A protein and the small-molecule ligand that binds it are described below.
Small molecule (SMILES): CC(=O)N[C@H]1[C@@H](OP(=O)(O)OP(=O)(O)OC[C@H]2O[C@@H](n3ccc(=O)[nH]c3=O)[C@H](O)[C@@H]2O)O[C@H](CO)[C@@H](OP(=O)(O)O)[C@@H]1O[C@H](C)C(=O)O

Binding-site contacts:
Ligand atom O4U contacts residue ASN9 of chain 1.F at 3.0 Å (h-bond).
Ligand atom O3P contacts residue ARG175 of chain 1.F at 2.9 Å (salt-bridge).
Ligand atom C2D contacts residue SER87 of chain 1.F at 2.8 Å.
Ligand atom C3D contacts residue SER87 of chain 1.F at 3.2 Å.
Ligand atom O2E contacts residue ASN75 of chain 1.F at 2.8 Å (h-bond).
Ligand atom O2D contacts residue SER87 of chain 1.F at 2.4 Å (h-bond).
Ligand atom O4 contacts residue ASP56 of chain 1.F at 3.2 Å (salt-bridge).
Ligand atom O3P contacts residue ARG181 of chain 1.F at 3.4 Å (salt-bridge).
Ligand atom O1A contacts residue HIS79 of chain 1.F at 3.0 Å (h-bond).
Ligand atom O1B contacts residue ALA55 of chain 1.F at 3.5 Å.
Ligand atom O2P contacts residue ASP56 of chain 1.F at 3.0 Å (salt-bridge).
Ligand atom N2 contacts residue HIS79 of chain 1.F at 3.6 Å.
Ligand atom O1P contacts residue LYS115 of chain 1.F at 2.9 Å (salt-bridge).
Ligand atom O2D contacts residue LYS145 of chain 1.F at 3.0 Å (salt-bridge).
Ligand atom C4D contacts residue SER141 of chain 1.F at 3.2 Å.
Ligand atom O3D contacts residue SER87 of chain 1.F at 2.6 Å (h-bond).
Ligand atom O6 contacts residue LYS115 of chain 1.F at 3.2 Å.
Ligand atom O2P contacts residue SO41 of chain 1.T at 3.2 Å (h-bond).
Ligand atom N2 contacts residue ILE187 of chain 1.F at 3.6 Å.
Ligand atom O2E contacts residue ARG181 of chain 1.F at 3.7 Å.
Ligand atom O4U contacts residue ASN80 of chain 1.F at 3.3 Å.
Ligand atom O5 contacts residue GLN135 of chain 1.F at 3.2 Å (h-bond).
Ligand atom O7 contacts residue ILE187 of chain 1.F at 3.4 Å.
Ligand atom O3D contacts residue LYS145 of chain 1.F at 3.0 Å (salt-bridge).
Ligand atom C3E contacts residue ALA183 of chain 1.F at 3.6 Å (hydrophobic).
Ligand atom O4D contacts residue SER141 of chain 1.F at 3.2 Å (h-bond).
Ligand atom O2U contacts residue SER6 of chain 1.F at 3.3 Å (h-bond).
Ligand atom O2E contacts residue LYS59 of chain 1.F at 3.1 Å (salt-bridge).
Ligand atom O2A contacts residue GLN135 of chain 1.F at 3.2 Å (h-bond).
Ligand atom O3A contacts residue HIS79 of chain 1.F at 3.4 Å (h-bond).
Ligand atom O6 contacts residue GLY109 of chain 1.F at 3.6 Å (h-bond).
Ligand atom O3D contacts residue ALA83 of chain 1.F at 3.5 Å (h-bond).
Ligand atom N3U contacts residue VAL84 of chain 1.F at 3.5 Å.
Ligand atom O7 contacts residue HIS79 of chain 1.F at 3.4 Å (h-bond).
Ligand atom O1P contacts residue PRO111 of chain 1.F at 3.3 Å.
Ligand atom O1E contacts residue HIS79 of chain 1.F at 3.6 Å.
Ligand atom C7 contacts residue ILE187 of chain 1.F at 3.3 Å (hydrophobic).
Ligand atom O3P contacts residue PRO111 of chain 1.F at 3.5 Å.
Ligand atom O2B contacts residue GLY134 of chain 1.F at 3.5 Å.
Ligand atom O2B contacts residue GLN135 of chain 1.F at 3.1 Å (h-bond).

Sequence of chain 1.F:
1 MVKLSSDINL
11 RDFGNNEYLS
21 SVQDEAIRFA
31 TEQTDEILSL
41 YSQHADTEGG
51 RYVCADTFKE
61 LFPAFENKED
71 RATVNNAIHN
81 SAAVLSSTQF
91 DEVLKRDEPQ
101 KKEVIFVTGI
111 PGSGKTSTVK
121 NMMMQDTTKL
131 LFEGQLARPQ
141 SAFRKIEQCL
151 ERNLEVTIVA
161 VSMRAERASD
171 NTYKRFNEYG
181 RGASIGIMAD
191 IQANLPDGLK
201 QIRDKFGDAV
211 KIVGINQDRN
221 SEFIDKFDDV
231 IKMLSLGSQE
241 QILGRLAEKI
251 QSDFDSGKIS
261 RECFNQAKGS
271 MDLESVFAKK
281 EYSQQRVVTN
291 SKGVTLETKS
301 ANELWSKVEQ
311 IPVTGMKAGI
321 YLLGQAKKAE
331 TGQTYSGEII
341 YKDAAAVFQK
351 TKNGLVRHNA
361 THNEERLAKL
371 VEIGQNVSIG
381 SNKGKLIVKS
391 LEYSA